Binding-site contacts:
Ligand atom C5 contacts residue HIS94 of chain 1.CB at 2.8 Å.
Ligand atom C5 contacts residue THR95 of chain 1.CB at 3.3 Å.
Ligand atom C4 contacts residue HIS94 of chain 1.CB at 3.2 Å.
Ligand atom N7 contacts residue THR95 of chain 1.CB at 2.8 Å (h-bond).
Ligand atom O2 contacts residue GLY17 of chain 1.CB at 3.6 Å.
Ligand atom N7 contacts residue HIS94 of chain 1.CB at 2.4 Å.
Ligand atom O4 contacts residue THR87 of chain 1.CB at 3.7 Å.
Ligand atom C8 contacts residue HIS94 of chain 1.CB at 2.9 Å.
Ligand atom N6 contacts residue PRO85 of chain 1.CB at 3.2 Å.
Ligand atom N7 contacts residue ARG92 of chain 1.CB at 2.6 Å (salt-bridge).
Ligand atom N6 contacts residue THR95 of chain 1.CB at 2.1 Å (h-bond).
Ligand atom N7 contacts residue ILE93 of chain 1.CB at 3.1 Å (h-bond).
Ligand atom O2' contacts residue ARG200 of chain 1.CB at 3.7 Å.
Ligand atom C8 contacts residue THR95 of chain 1.CB at 3.9 Å.
Ligand atom C2 contacts residue ILE93 of chain 1.CB at 3.6 Å (hydrophobic).
Ligand atom O2' contacts residue ILE93 of chain 1.CB at 3.9 Å.
Ligand atom N1 contacts residue ILE93 of chain 1.CB at 3.4 Å.
Ligand atom C6 contacts residue THR95 of chain 1.CB at 2.9 Å.
Ligand atom O2' contacts residue ARG92 of chain 1.CB at 3.1 Å.
Ligand atom C5 contacts residue ARG92 of chain 1.CB at 3.9 Å.
Ligand atom C8 contacts residue ILE93 of chain 1.CB at 3.4 Å (hydrophobic).
Ligand atom N6 contacts residue ILE93 of chain 1.CB at 3.5 Å.
Ligand atom O4 contacts residue GLU20 of chain 1.CB at 3.7 Å.
Ligand atom N6 contacts residue GLN82 of chain 1.CB at 3.4 Å.
Ligand atom N1 contacts residue HIS94 of chain 1.CB at 3.3 Å.
Ligand atom C2 contacts residue HIS94 of chain 1.CB at 3.6 Å.
Ligand atom N3 contacts residue ILE93 of chain 1.CB at 3.4 Å (h-bond).
Ligand atom C4 contacts residue ILE93 of chain 1.CB at 2.8 Å (hydrophobic).
Ligand atom N9 contacts residue ILE93 of chain 1.CB at 3.2 Å (h-bond).
Ligand atom C4 contacts residue ASP19 of chain 1.CB at 3.3 Å.
Ligand atom N6 contacts residue HIS94 of chain 1.CB at 2.7 Å.
Ligand atom O4 contacts residue ASP19 of chain 1.CB at 3.1 Å.
Ligand atom N3 contacts residue ASP19 of chain 1.CB at 3.6 Å.
Ligand atom N9 contacts residue HIS94 of chain 1.CB at 3.4 Å (h-bond).
Ligand atom N3 contacts residue ARG200 of chain 1.CB at 3.8 Å.
Ligand atom C6 contacts residue HIS94 of chain 1.CB at 2.9 Å.
Ligand atom C8 contacts residue ARG92 of chain 1.CB at 2.8 Å.
Ligand atom C5 contacts residue ASP19 of chain 1.CB at 3.9 Å.
Ligand atom C6 contacts residue ILE93 of chain 1.CB at 3.2 Å (hydrophobic).
Ligand atom C5 contacts residue ILE93 of chain 1.CB at 2.7 Å (hydrophobic).

Sequence of chain 1.CB:
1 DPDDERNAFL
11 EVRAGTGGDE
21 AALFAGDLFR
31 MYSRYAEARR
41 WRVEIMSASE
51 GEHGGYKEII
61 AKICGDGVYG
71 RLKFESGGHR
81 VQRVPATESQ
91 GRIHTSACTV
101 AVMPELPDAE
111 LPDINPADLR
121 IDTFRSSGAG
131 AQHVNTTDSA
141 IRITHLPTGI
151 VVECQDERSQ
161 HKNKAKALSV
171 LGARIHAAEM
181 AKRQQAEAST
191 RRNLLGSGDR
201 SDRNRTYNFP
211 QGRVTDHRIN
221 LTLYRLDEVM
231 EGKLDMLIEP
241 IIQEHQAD

The small molecule below binds the protein below.
Small molecule (SMILES): Nc1nc(=O)c2ncn([C@@H]3O[C@H](CO[P](=O)(O)O[C@H]4[C@@H](O)[C@H](n5ccc(=O)[nH]c5=O)O[C@@H]4CO[P](=O)(O)O[C@H]4[C@@H](O)[C@H](n5cnc6c(N)ncnc65)O[C@@H]4COP(=O)=O)[C@@H](O[P](=O)(O)OC[C@H]4O[C@@H](n5ccc(=O)[nH]c5=O)[C@H](O)[C@@H]4O[P](=O)(O)OC[C@H]4O[C@@H](n5cnc6c(N)ncnc65)[C@H](O)[C@@H]4O[P](=O)(O)OC[C@H]4O[C@@H](n5cnc6c(N)ncnc65)[C@H](O)[C@@H]4O[P](=O)(O)OC[C@H]4O[C@@H](n5cnc6c(N)ncnc65)[C@H](O)[C@@H]4O)[C@H]3O)c2[nH]1